Binding-site contacts:
Ligand atom O1G contacts residue THR34 of chain 1.D at 3.0 Å (h-bond).
Ligand atom O1B contacts residue ILE29 of chain 1.D at 3.6 Å.
Ligand atom N4 contacts residue GLN81 of chain 1.D at 3.1 Å (h-bond).
Ligand atom C3' contacts residue GLU172 of chain 1.D at 3.2 Å.
Ligand atom N3 contacts residue GLN81 of chain 1.D at 3.0 Å (h-bond).
Ligand atom O3' contacts residue TYR70 of chain 1.D at 2.8 Å (h-bond).
Ligand atom C2' contacts residue ILE29 of chain 1.D at 3.5 Å (hydrophobic).
Ligand atom C4 contacts residue PHE114 of chain 1.D at 3.4 Å (hydrophobic).
Ligand atom N4 contacts residue ALA110 of chain 1.D at 3.5 Å.
Ligand atom N4 contacts residue PHE114 of chain 1.D at 3.6 Å.
Ligand atom O1B contacts residue ARG169 of chain 1.D at 3.5 Å (salt-bridge).
Ligand atom O2G contacts residue SER31 of chain 1.D at 3.2 Å (h-bond).
Ligand atom O2A contacts residue LYS33 of chain 1.D at 2.9 Å (salt-bridge).
Ligand atom PG contacts residue LYS33 of chain 1.D at 3.6 Å.
Ligand atom O3G contacts residue GLY30 of chain 1.D at 3.3 Å.
Ligand atom O1G contacts residue GLU104 of chain 1.D at 3.5 Å (salt-bridge).
Ligand atom C6 contacts residue TRP57 of chain 1.D at 3.4 Å (hydrophobic).
Ligand atom O2B contacts residue ARG169 of chain 1.D at 3.2 Å (salt-bridge).
Ligand atom O2 contacts residue PHE114 of chain 1.D at 3.6 Å.
Ligand atom O3G contacts residue ARG167 of chain 1.D at 2.6 Å (salt-bridge).
Ligand atom O1G contacts residue LYS33 of chain 1.D at 3.4 Å (salt-bridge).
Ligand atom N3 contacts residue PHE114 of chain 1.D at 3.3 Å.
Ligand atom N4 contacts residue VAL84 of chain 1.D at 3.5 Å.
Ligand atom C2' contacts residue TYR70 of chain 1.D at 3.6 Å (hydrophobic).
Ligand atom O4' contacts residue LEU66 of chain 1.D at 3.5 Å.
Ligand atom O2G contacts residue LYS33 of chain 1.D at 2.8 Å (salt-bridge).
Ligand atom O3B contacts residue LYS33 of chain 1.D at 3.1 Å (salt-bridge).
Ligand atom O1A contacts residue ARG105 of chain 1.D at 2.7 Å (salt-bridge).
Ligand atom O1B contacts residue ARG167 of chain 1.D at 2.9 Å (salt-bridge).
Ligand atom C4' contacts residue GLU172 of chain 1.D at 3.6 Å.
Ligand atom PA contacts residue ARG105 of chain 1.D at 3.6 Å.
Ligand atom C2 contacts residue PHE80 of chain 1.D at 3.3 Å (hydrophobic).
Ligand atom C2 contacts residue PHE114 of chain 1.D at 3.4 Å (hydrophobic).
Ligand atom O2 contacts residue PHE80 of chain 1.D at 3.2 Å.
Ligand atom O2A contacts residue ILE29 of chain 1.D at 3.4 Å.
Ligand atom N3 contacts residue PHE80 of chain 1.D at 3.5 Å.
Ligand atom O2G contacts residue GLY32 of chain 1.D at 2.8 Å (h-bond).
Ligand atom O2A contacts residue ARG105 of chain 1.D at 2.7 Å (salt-bridge).
Ligand atom O3' contacts residue GLU172 of chain 1.D at 2.8 Å (salt-bridge).
Ligand atom O2 contacts residue MET69 of chain 1.D at 3.5 Å.

The protein below binds the small molecule below.
Small molecule (SMILES): Nc1ccn([C@H]2C[C@H](O)[C@@H](CO[P](=O)(O)O[P](=O)(O)OP(=O)(O)O)O2)c(=O)n1

Sequence of chain 1.D:
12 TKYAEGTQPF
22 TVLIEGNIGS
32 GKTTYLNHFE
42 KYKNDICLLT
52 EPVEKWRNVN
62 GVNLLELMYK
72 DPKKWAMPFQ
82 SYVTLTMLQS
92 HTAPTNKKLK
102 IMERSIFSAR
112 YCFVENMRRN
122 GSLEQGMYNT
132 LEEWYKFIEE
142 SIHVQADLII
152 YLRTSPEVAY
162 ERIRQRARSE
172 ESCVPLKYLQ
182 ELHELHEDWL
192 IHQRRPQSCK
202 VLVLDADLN